This protein binds this small molecule.
Small molecule (SMILES): CC(=O)N[C@H]1[C@H](O[C@H]2[C@H](O)[C@@H](NC(C)=O)CO[C@@H]2CO)O[C@H](CO)[C@@H](O)[C@@H]1O

Binding-site contacts:
Ligand atom O5 contacts residue ASN275 of chain 1.A at 2.4 Å (h-bond).
Ligand atom C2 contacts residue ASN275 of chain 1.A at 2.4 Å.
Ligand atom C1 contacts residue GLY206 of chain 1.A at 3.9 Å.
Ligand atom N2 contacts residue ASN275 of chain 1.A at 2.8 Å (h-bond).
Ligand atom C7 contacts residue ASN275 of chain 1.A at 3.1 Å.
Ligand atom C8 contacts residue ASN275 of chain 1.A at 4.0 Å.
Ligand atom O6 contacts residue SER251 of chain 1.A at 3.7 Å.
Ligand atom O5 contacts residue GLY206 of chain 1.A at 4.2 Å.
Ligand atom C6 contacts residue GLN207 of chain 1.A at 3.3 Å.
Ligand atom C1 contacts residue GLN276 of chain 1.A at 4.1 Å.
Ligand atom O5 contacts residue GLN207 of chain 1.A at 3.0 Å (h-bond).
Ligand atom C1 contacts residue GLN207 of chain 1.A at 4.1 Å.
Ligand atom C7 contacts residue GLY206 of chain 1.A at 4.2 Å.
Ligand atom C2 contacts residue GLN207 of chain 1.A at 4.5 Å.
Ligand atom O7 contacts residue ASN275 of chain 1.A at 3.1 Å (h-bond).
Ligand atom C1 contacts residue ASN275 of chain 1.A at 1.4 Å.
Ligand atom O7 contacts residue GLY206 of chain 1.A at 3.3 Å (h-bond).
Ligand atom C2 contacts residue GLY206 of chain 1.A at 4.1 Å.
Ligand atom C3 contacts residue ASN275 of chain 1.A at 3.7 Å.
Ligand atom O6 contacts residue THR250 of chain 1.A at 3.3 Å (h-bond).
Ligand atom C5 contacts residue GLN207 of chain 1.A at 3.7 Å.
Ligand atom C4 contacts residue ASN275 of chain 1.A at 4.2 Å.
Ligand atom C4 contacts residue GLN207 of chain 1.A at 4.2 Å.
Ligand atom C5 contacts residue ASN275 of chain 1.A at 3.6 Å.
Ligand atom C6 contacts residue SER251 of chain 1.A at 3.7 Å.
Ligand atom C6 contacts residue THR250 of chain 1.A at 4.3 Å.
Ligand atom O6 contacts residue GLN207 of chain 1.A at 2.5 Å (h-bond).

Sequence of chain 1.A:
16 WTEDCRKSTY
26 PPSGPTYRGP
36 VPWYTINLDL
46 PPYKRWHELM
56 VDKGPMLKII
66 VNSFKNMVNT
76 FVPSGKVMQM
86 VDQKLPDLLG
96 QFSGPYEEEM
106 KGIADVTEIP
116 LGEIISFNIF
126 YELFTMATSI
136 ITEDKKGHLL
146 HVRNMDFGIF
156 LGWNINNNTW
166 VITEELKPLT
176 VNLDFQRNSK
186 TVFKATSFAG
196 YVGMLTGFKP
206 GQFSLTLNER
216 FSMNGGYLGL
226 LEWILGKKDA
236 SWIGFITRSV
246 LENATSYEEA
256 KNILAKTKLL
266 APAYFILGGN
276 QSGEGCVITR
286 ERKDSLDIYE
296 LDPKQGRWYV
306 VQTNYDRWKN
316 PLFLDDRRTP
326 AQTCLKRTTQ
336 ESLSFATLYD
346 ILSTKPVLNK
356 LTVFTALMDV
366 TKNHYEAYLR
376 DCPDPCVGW